Binding-site contacts:
Ligand atom C13 contacts residue GLY216 of chain 1.A at 3.3 Å.
Ligand atom C1 contacts residue THR264 of chain 1.A at 3.6 Å.
Ligand atom C13 contacts residue SER338 of chain 1.A at 3.9 Å.
Ligand atom C13 contacts residue THR194 of chain 1.A at 3.7 Å.
Ligand atom C14 contacts residue ASN336 of chain 1.A at 3.9 Å.
Ligand atom C6 contacts residue PHE265 of chain 1.A at 3.9 Å (hydrophobic).
Ligand atom C8 contacts residue PHE215 of chain 1.A at 3.5 Å (hydrophobic).
Ligand atom C10 contacts residue THR197 of chain 1.A at 3.8 Å.
Ligand atom C6 contacts residue LEU263 of chain 1.A at 3.8 Å (hydrophobic).
Ligand atom C2 contacts residue ILE254 of chain 1.A at 3.8 Å (hydrophobic).
Ligand atom C12 contacts residue THR194 of chain 1.A at 3.4 Å.
Ligand atom C11 contacts residue VAL193 of chain 1.A at 3.8 Å (hydrophobic).
Ligand atom C11 contacts residue THR194 of chain 1.A at 3.9 Å.
Ligand atom O3 contacts residue THR264 of chain 1.A at 2.6 Å (h-bond).
Ligand atom C14 contacts residue PHE215 of chain 1.A at 3.5 Å (hydrophobic).
Ligand atom C1 contacts residue MET137 of chain 2.A at 3.8 Å (hydrophobic).
Ligand atom C7 contacts residue PHE215 of chain 1.A at 3.9 Å (hydrophobic).
Ligand atom O3 contacts residue MET137 of chain 2.A at 3.8 Å.
Ligand atom C3 contacts residue PHE265 of chain 1.A at 3.8 Å (hydrophobic).
Ligand atom O1 contacts residue ASP217 of chain 1.A at 3.6 Å (salt-bridge).
Ligand atom C13 contacts residue ASN336 of chain 1.A at 3.6 Å.
Ligand atom O1 contacts residue VAL193 of chain 1.A at 3.2 Å (h-bond).
Ligand atom O2 contacts residue ILE254 of chain 1.A at 3.4 Å.
Ligand atom C9 contacts residue SER338 of chain 1.A at 3.8 Å.
Ligand atom C12 contacts residue GLU192 of chain 1.A at 3.7 Å.
Ligand atom C12 contacts residue GLY216 of chain 1.A at 3.5 Å.
Ligand atom O1 contacts residue THR194 of chain 1.A at 3.2 Å.
Ligand atom C2 contacts residue PHE265 of chain 1.A at 3.6 Å (hydrophobic).
Ligand atom O3 contacts residue ASP255 of chain 1.A at 3.0 Å (salt-bridge).
Ligand atom C7 contacts residue THR197 of chain 1.A at 3.7 Å.
Ligand atom C6 contacts residue THR264 of chain 1.A at 3.9 Å.
Ligand atom C1 contacts residue PHE265 of chain 1.A at 3.4 Å (hydrophobic).
Ligand atom C9 contacts residue PHE215 of chain 1.A at 3.9 Å (hydrophobic).
Ligand atom O2 contacts residue PRO375 of chain 1.A at 3.4 Å.
Ligand atom C13 contacts residue PHE215 of chain 1.A at 3.9 Å (hydrophobic).
Ligand atom C14 contacts residue SER338 of chain 1.A at 3.5 Å.
Ligand atom O3 contacts residue PHE265 of chain 1.A at 3.5 Å.
Ligand atom O3 contacts residue GLY256 of chain 1.A at 2.8 Å.
Ligand atom O1 contacts residue GLY216 of chain 1.A at 2.8 Å (h-bond).
Ligand atom O1 contacts residue GLU192 of chain 1.A at 3.2 Å.

Sequence of chain 2.A:
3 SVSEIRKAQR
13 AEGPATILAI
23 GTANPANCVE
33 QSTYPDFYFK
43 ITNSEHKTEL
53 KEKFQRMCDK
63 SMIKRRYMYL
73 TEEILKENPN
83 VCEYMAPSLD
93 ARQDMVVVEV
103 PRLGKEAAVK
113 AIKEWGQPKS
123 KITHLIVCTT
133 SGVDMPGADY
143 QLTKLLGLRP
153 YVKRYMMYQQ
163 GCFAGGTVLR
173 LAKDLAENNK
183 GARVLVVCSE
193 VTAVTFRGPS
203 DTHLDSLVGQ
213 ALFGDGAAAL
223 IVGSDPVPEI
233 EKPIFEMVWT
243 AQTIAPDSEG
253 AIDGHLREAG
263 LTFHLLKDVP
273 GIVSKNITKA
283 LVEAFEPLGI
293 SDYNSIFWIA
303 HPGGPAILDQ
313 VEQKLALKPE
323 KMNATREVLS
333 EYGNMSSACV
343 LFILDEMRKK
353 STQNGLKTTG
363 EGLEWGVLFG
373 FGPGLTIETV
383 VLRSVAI

Sequence of chain 1.A:
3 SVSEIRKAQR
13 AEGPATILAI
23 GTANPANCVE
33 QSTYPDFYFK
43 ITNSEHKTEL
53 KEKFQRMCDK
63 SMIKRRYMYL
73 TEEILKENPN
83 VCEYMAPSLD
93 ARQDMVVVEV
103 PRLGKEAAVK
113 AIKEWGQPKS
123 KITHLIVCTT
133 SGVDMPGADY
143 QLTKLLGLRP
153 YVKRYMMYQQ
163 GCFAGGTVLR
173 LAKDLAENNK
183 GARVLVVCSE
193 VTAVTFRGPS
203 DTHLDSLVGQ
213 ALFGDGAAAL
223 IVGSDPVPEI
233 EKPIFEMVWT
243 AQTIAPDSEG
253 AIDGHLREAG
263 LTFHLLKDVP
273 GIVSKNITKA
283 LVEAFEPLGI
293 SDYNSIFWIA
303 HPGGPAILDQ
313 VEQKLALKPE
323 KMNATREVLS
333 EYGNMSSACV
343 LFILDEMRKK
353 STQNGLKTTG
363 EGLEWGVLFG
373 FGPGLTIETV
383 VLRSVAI

The small molecule below binds the protein below.
Small molecule (SMILES): Oc1ccc(/C=C/c2cc(O)cc(O)c2)cc1